Sequence of chain 1.B:
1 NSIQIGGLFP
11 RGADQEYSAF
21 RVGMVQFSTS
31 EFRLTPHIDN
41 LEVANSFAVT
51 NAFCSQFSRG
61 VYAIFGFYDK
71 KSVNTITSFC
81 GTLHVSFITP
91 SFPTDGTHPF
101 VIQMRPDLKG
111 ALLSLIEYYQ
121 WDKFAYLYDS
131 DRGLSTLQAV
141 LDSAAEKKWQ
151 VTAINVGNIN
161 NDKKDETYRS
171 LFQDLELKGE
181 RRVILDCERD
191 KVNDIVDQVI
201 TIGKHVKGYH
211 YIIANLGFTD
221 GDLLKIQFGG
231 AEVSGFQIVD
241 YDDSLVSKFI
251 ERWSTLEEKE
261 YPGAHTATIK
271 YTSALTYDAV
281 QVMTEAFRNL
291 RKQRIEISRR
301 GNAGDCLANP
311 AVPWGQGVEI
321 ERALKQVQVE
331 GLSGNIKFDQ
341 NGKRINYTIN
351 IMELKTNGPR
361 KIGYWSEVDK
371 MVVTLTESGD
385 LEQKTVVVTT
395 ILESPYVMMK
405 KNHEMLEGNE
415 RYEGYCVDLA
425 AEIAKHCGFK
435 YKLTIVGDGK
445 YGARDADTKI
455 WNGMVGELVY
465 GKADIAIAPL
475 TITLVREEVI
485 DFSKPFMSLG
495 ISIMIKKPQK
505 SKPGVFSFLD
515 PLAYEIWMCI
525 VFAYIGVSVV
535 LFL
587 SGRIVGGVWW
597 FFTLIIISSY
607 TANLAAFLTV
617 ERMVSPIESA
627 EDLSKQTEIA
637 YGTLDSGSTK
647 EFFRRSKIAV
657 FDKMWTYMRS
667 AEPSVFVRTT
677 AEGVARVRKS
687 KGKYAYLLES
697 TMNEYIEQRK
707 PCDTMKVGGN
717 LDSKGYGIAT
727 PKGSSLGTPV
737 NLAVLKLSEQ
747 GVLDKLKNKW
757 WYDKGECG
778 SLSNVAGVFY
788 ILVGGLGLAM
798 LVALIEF

Sequence of chain 1.C:
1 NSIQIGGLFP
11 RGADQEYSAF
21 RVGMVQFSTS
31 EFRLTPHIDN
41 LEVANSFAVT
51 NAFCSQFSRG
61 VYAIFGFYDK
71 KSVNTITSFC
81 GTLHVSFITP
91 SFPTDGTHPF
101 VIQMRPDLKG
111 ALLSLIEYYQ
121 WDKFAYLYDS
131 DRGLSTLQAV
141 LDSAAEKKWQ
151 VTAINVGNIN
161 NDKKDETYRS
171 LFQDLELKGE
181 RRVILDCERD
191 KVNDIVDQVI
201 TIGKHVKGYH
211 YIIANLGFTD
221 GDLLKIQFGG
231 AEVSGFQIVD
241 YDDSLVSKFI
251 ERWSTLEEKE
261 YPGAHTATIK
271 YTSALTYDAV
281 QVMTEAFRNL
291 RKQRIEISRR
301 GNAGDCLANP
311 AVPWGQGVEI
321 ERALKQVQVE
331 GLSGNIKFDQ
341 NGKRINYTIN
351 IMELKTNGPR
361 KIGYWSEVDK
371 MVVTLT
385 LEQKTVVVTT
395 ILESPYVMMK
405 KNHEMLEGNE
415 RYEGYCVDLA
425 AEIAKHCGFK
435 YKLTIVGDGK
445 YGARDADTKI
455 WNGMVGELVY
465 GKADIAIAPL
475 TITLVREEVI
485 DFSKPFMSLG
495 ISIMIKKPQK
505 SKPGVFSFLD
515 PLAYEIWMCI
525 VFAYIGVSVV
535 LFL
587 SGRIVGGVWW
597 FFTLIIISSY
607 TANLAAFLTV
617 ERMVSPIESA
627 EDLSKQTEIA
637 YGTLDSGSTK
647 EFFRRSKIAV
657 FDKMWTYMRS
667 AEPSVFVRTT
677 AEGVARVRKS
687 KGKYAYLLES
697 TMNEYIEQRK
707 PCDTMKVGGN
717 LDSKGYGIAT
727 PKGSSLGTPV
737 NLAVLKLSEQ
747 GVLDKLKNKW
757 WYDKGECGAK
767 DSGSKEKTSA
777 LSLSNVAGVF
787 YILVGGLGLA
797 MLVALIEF

Binding-site contacts:
Ligand atom C8 contacts residue SER492 of chain 1.C at 3.6 Å.
Ligand atom O1 contacts residue LYS720 of chain 1.B at 3.4 Å.
Ligand atom C8 contacts residue MET491 of chain 1.C at 3.5 Å (hydrophobic).
Ligand atom C20 contacts residue SER744 of chain 1.B at 3.5 Å.
Ligand atom C24 contacts residue LEU741 of chain 1.B at 3.7 Å (hydrophobic).
Ligand atom S2 contacts residue PRO489 of chain 1.B at 3.2 Å (h-bond).
Ligand atom C22 contacts residue SER744 of chain 1.C at 3.5 Å.
Ligand atom C2 contacts residue PRO489 of chain 1.B at 3.5 Å (hydrophobic).
Ligand atom C8 contacts residue PRO489 of chain 1.C at 3.5 Å (hydrophobic).
Ligand atom O4 contacts residue LYS720 of chain 1.C at 3.6 Å.
Ligand atom C15 contacts residue PRO489 of chain 1.B at 3.4 Å (hydrophobic).
Ligand atom C15 contacts residue SER744 of chain 1.B at 3.5 Å.
Ligand atom N1 contacts residue PRO489 of chain 1.B at 2.4 Å (h-bond).
Ligand atom C2 contacts residue SER492 of chain 1.B at 3.5 Å.
Ligand atom C17 contacts residue SER492 of chain 1.C at 3.8 Å.
Ligand atom C23 contacts residue LEU741 of chain 1.B at 3.7 Å (hydrophobic).
Ligand atom C1 contacts residue PRO489 of chain 1.B at 3.7 Å (hydrophobic).
Ligand atom C19 contacts residue SER744 of chain 1.C at 3.7 Å.
Ligand atom C9 contacts residue PRO489 of chain 1.C at 3.6 Å (hydrophobic).
Ligand atom C14 contacts residue PRO489 of chain 1.B at 3.5 Å (hydrophobic).
Ligand atom C2 contacts residue MET491 of chain 1.B at 3.3 Å (hydrophobic).
Ligand atom C3 contacts residue PRO489 of chain 1.B at 3.5 Å (hydrophobic).
Ligand atom C23 contacts residue ILE476 of chain 1.C at 3.7 Å (hydrophobic).
Ligand atom C24 contacts residue SER744 of chain 1.B at 3.7 Å.
Ligand atom C3 contacts residue MET491 of chain 1.B at 3.6 Å (hydrophobic).
Ligand atom O1 contacts residue GLY721 of chain 1.B at 3.7 Å.
Ligand atom C22 contacts residue LYS488 of chain 1.C at 3.7 Å.
Ligand atom C3 contacts residue SER492 of chain 1.B at 3.6 Å.
Ligand atom N2 contacts residue PRO489 of chain 1.C at 2.3 Å (h-bond).
Ligand atom C16 contacts residue SER719 of chain 1.C at 3.6 Å.
Ligand atom C13 contacts residue PRO489 of chain 1.C at 3.6 Å (hydrophobic).
Ligand atom C17 contacts residue SER719 of chain 1.B at 3.6 Å.
Ligand atom C18 contacts residue PRO489 of chain 1.C at 3.4 Å (hydrophobic).
Ligand atom S1 contacts residue PRO489 of chain 1.C at 3.2 Å (h-bond).
Ligand atom C18 contacts residue SER719 of chain 1.B at 3.2 Å.
Ligand atom O3 contacts residue PRO489 of chain 1.B at 2.9 Å (h-bond).
Ligand atom C15 contacts residue SER719 of chain 1.C at 3.4 Å.
Ligand atom C6 contacts residue SER719 of chain 1.C at 3.4 Å.
Ligand atom O3 contacts residue LYS488 of chain 1.B at 3.6 Å.
Ligand atom O2 contacts residue PRO489 of chain 1.C at 3.0 Å (h-bond).

The small molecule below binds the protein below.
Small molecule (SMILES): CC(C)S(=O)(=O)NC[C@H](C)c1ccc(-c2ccc([C@@H](C)CNS(=O)(=O)C(C)C)cc2)cc1